Sequence of chain 5.A:
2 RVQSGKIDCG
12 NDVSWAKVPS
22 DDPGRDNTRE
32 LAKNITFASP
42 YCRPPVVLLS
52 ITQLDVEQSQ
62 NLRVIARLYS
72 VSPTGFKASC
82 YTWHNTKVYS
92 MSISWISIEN

This small molecule binds to this protein.
Small molecule (SMILES): CC(=O)N[C@H]1[C@H](O[C@H]2[C@H](O[C@@H]3O[C@@H](C)[C@@H](O[C@@H]4O[C@H](CO)[C@H](O)[C@H](O)[C@H]4O[C@@H]4O[C@@H](C)[C@@H](O)[C@@H](O)[C@@H]4O)[C@@H](O)[C@@H]3O)[C@@H](NC(C)=O)CO[C@@H]2CO)O[C@H](CO)[C@@H](O[C@@H]2O[C@H](CO)[C@@H](O)[C@H](O)[C@@H]2O)[C@@H]1O

Sequence of chain 4.A:
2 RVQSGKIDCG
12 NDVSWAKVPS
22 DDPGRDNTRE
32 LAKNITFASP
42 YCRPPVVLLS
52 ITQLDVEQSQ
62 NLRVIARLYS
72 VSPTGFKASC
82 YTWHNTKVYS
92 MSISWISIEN

Binding-site contacts:
Ligand atom O5 contacts residue ALA17 of chain 4.A at 4.2 Å.
Ligand atom N2 contacts residue ASN35 of chain 4.A at 2.9 Å (h-bond).
Ligand atom C2 contacts residue ASN35 of chain 4.A at 2.5 Å.
Ligand atom C3 contacts residue LYS78 of chain 4.A at 3.6 Å.
Ligand atom C1 contacts residue ASN35 of chain 4.A at 1.5 Å.
Ligand atom O2 contacts residue PRO20 of chain 4.A at 4.3 Å.
Ligand atom C2 contacts residue GLU31 of chain 4.A at 3.5 Å.
Ligand atom C5 contacts residue ASN35 of chain 4.A at 3.7 Å.
Ligand atom O3 contacts residue LYS78 of chain 4.A at 2.8 Å (salt-bridge).
Ligand atom C6 contacts residue ALA17 of chain 4.A at 4.2 Å (hydrophobic).
Ligand atom O5 contacts residue LYS78 of chain 4.A at 4.1 Å.
Ligand atom C6 contacts residue LYS78 of chain 4.A at 4.3 Å.
Ligand atom O2 contacts residue VAL19 of chain 4.A at 3.8 Å.
Ligand atom O3 contacts residue GLU31 of chain 4.A at 2.7 Å (salt-bridge).
Ligand atom O7 contacts residue ALA33 of chain 4.A at 4.2 Å.
Ligand atom C7 contacts residue LYS78 of chain 4.A at 4.2 Å.
Ligand atom C3 contacts residue GLU31 of chain 4.A at 3.4 Å.
Ligand atom O4 contacts residue ALA33 of chain 4.A at 3.7 Å.
Ligand atom C4 contacts residue ALA33 of chain 4.A at 4.2 Å (hydrophobic).
Ligand atom O5 contacts residue ASN35 of chain 4.A at 2.4 Å (h-bond).
Ligand atom C7 contacts residue ASN35 of chain 4.A at 3.5 Å.
Ligand atom O3 contacts residue LYS18 of chain 4.A at 3.9 Å.
Ligand atom C4 contacts residue ASN35 of chain 4.A at 4.3 Å.
Ligand atom C3 contacts residue ASN35 of chain 4.A at 3.9 Å.
Ligand atom O5 contacts residue VAL19 of chain 4.A at 3.8 Å.
Ligand atom C2 contacts residue LYS7 of chain 5.A at 4.3 Å.
Ligand atom O3 contacts residue PRO20 of chain 4.A at 3.8 Å.
Ligand atom O4 contacts residue VAL19 of chain 4.A at 3.9 Å.
Ligand atom O7 contacts residue LYS78 of chain 4.A at 3.0 Å (salt-bridge).
Ligand atom C2 contacts residue VAL19 of chain 4.A at 3.2 Å (hydrophobic).
Ligand atom C8 contacts residue ALA33 of chain 4.A at 3.3 Å (hydrophobic).
Ligand atom O7 contacts residue ASN35 of chain 4.A at 3.7 Å.
Ligand atom O4 contacts residue GLU31 of chain 4.A at 2.9 Å (salt-bridge).
Ligand atom O3 contacts residue LYS7 of chain 5.A at 4.0 Å.
Ligand atom O2 contacts residue GLU31 of chain 4.A at 4.1 Å.
Ligand atom O3 contacts residue ALA33 of chain 4.A at 4.3 Å.
Ligand atom C4 contacts residue GLU31 of chain 4.A at 3.7 Å.
Ligand atom C4 contacts residue LYS78 of chain 4.A at 4.3 Å.
Ligand atom C3 contacts residue LYS7 of chain 5.A at 3.6 Å.
Ligand atom C1 contacts residue VAL19 of chain 4.A at 3.4 Å (hydrophobic).